Sequence of chain 1.A:
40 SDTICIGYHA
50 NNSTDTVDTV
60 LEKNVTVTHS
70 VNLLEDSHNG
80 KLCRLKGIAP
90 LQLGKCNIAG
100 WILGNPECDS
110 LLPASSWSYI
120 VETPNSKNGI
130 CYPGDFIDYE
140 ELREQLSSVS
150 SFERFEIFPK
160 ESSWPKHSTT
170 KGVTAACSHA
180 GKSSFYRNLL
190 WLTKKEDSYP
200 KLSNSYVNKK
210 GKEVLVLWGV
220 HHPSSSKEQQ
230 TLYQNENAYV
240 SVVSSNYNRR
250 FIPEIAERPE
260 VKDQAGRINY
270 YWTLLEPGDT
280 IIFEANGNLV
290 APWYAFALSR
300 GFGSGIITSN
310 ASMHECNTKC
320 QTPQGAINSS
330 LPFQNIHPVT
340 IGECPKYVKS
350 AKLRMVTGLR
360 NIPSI

The small molecule below binds the protein below.
Small molecule (SMILES): CC(=O)N[C@H]1[C@H](O[C@H]2[C@H](O)[C@@H](NC(C)=O)CO[C@@H]2CO)O[C@H](CO)[C@@H](O[C@@H]2O[C@H](CO)[C@@H](O)[C@H](O)[C@@H]2O)[C@@H]1O

Binding-site contacts:
Ligand atom C4 contacts residue ASN127 of chain 1.A at 4.2 Å.
Ligand atom C7 contacts residue GLU106 of chain 1.A at 3.6 Å.
Ligand atom C2 contacts residue LYS261 of chain 1.A at 4.2 Å.
Ligand atom C3 contacts residue LYS261 of chain 1.A at 4.2 Å.
Ligand atom C5 contacts residue ASN127 of chain 1.A at 3.6 Å.
Ligand atom C3 contacts residue ASN127 of chain 1.A at 3.8 Å.
Ligand atom O7 contacts residue ASN127 of chain 1.A at 3.9 Å.
Ligand atom C7 contacts residue ASN127 of chain 1.A at 3.6 Å.
Ligand atom N2 contacts residue ASN127 of chain 1.A at 2.9 Å (h-bond).
Ligand atom O5 contacts residue ASN127 of chain 1.A at 2.3 Å (h-bond).
Ligand atom C8 contacts residue CYS176 of chain 1.A at 4.4 Å (hydrophobic).
Ligand atom O7 contacts residue SER177 of chain 1.A at 4.1 Å.
Ligand atom C7 contacts residue SER177 of chain 1.A at 4.5 Å.
Ligand atom C8 contacts residue CYS130 of chain 1.A at 4.5 Å (hydrophobic).
Ligand atom C2 contacts residue ASN127 of chain 1.A at 2.5 Å.
Ligand atom C8 contacts residue ASN104 of chain 1.A at 3.7 Å.
Ligand atom C6 contacts residue LYS261 of chain 1.A at 4.3 Å.
Ligand atom C7 contacts residue ASN104 of chain 1.A at 4.4 Å.
Ligand atom O7 contacts residue GLU106 of chain 1.A at 3.1 Å.
Ligand atom O6 contacts residue LYS261 of chain 1.A at 4.4 Å.
Ligand atom O3 contacts residue LYS261 of chain 1.A at 3.1 Å (salt-bridge).
Ligand atom C8 contacts residue SER177 of chain 1.A at 3.9 Å.
Ligand atom C8 contacts residue GLU106 of chain 1.A at 3.9 Å.
Ligand atom N2 contacts residue LYS261 of chain 1.A at 4.2 Å.
Ligand atom C1 contacts residue ASN127 of chain 1.A at 1.4 Å.